Binding-site contacts:
Ligand atom CB contacts residue ARG18 of chain 13.B at 4.2 Å.
Ligand atom CE1 contacts residue ASP12 of chain 13.B at 3.5 Å.
Ligand atom CB contacts residue THR17 of chain 13.B at 4.0 Å.
Ligand atom CD2 contacts residue ASP106 of chain 13.B at 4.1 Å.
Ligand atom N contacts residue ILE14 of chain 13.B at 3.0 Å (h-bond).
Ligand atom CA contacts residue ARG18 of chain 13.B at 3.8 Å.
Ligand atom CA contacts residue ASP12 of chain 13.B at 3.7 Å.
Ligand atom CD1 contacts residue ASP12 of chain 13.B at 3.8 Å.
Ligand atom C contacts residue ILE14 of chain 13.B at 4.2 Å (hydrophobic).
Ligand atom N contacts residue ILE14 of chain 13.B at 3.5 Å.
Ligand atom C contacts residue THR16 of chain 13.B at 3.7 Å.
Ligand atom C contacts residue ILE14 of chain 13.B at 3.6 Å (hydrophobic).
Ligand atom CB contacts residue ILE14 of chain 13.B at 4.1 Å (hydrophobic).
Ligand atom O contacts residue ILE14 of chain 13.B at 3.5 Å (h-bond).
Ligand atom CB contacts residue LEU15 of chain 13.B at 4.1 Å (hydrophobic).
Ligand atom CD1 contacts residue TYR34 of chain 13.B at 3.0 Å (hydrophobic).
Ligand atom C contacts residue THR16 of chain 13.B at 4.2 Å.
Ligand atom CG contacts residue THR16 of chain 13.B at 4.0 Å.
Ligand atom O contacts residue LEU15 of chain 13.B at 3.5 Å.
Ligand atom CA contacts residue THR16 of chain 13.B at 3.6 Å.
Ligand atom O contacts residue ILE14 of chain 13.B at 3.1 Å.
Ligand atom CG contacts residue ILE14 of chain 13.B at 4.2 Å (hydrophobic).
Ligand atom O contacts residue ARG18 of chain 13.B at 3.6 Å (salt-bridge).
Ligand atom CA contacts residue ILE14 of chain 13.B at 4.0 Å (hydrophobic).
Ligand atom C contacts residue ARG18 of chain 13.B at 3.8 Å.
Ligand atom CA contacts residue ILE14 of chain 13.B at 3.3 Å (hydrophobic).
Ligand atom C contacts residue ILE14 of chain 13.B at 3.4 Å (hydrophobic).
Ligand atom CD2 contacts residue VAL32 of chain 13.B at 3.9 Å (hydrophobic).
Ligand atom O contacts residue THR17 of chain 13.B at 3.8 Å.
Ligand atom CD2 contacts residue THR17 of chain 13.B at 3.7 Å.
Ligand atom C contacts residue ARG18 of chain 13.B at 4.1 Å.
Ligand atom CB contacts residue THR16 of chain 13.B at 4.2 Å.
Ligand atom CD1 contacts residue THR16 of chain 13.B at 3.1 Å.
Ligand atom N contacts residue ASP12 of chain 13.B at 4.1 Å.
Ligand atom N contacts residue THR16 of chain 13.B at 2.9 Å (h-bond).
Ligand atom O contacts residue THR16 of chain 13.B at 3.1 Å (h-bond).
Ligand atom CD1 contacts residue ILE14 of chain 13.B at 3.6 Å (hydrophobic).
Ligand atom CG contacts residue THR17 of chain 13.B at 4.3 Å.
Ligand atom CD2 contacts residue HIS157 of chain 13.B at 3.7 Å.
Ligand atom O contacts residue ARG18 of chain 13.B at 3.0 Å (salt-bridge).

Sequence of chain 13.B:
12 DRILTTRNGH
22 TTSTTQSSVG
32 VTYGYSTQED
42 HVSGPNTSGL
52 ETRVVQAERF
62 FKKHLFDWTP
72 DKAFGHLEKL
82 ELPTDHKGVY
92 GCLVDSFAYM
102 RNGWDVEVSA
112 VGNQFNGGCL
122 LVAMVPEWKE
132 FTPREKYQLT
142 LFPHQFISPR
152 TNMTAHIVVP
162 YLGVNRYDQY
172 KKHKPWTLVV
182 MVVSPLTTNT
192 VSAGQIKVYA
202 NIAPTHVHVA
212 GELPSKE

A protein and the small-molecule ligand that binds it are described below.
Small molecule (SMILES): CC(C)C[C@H](NC(=O)[C@H](C)NC(=O)CNC(=O)[C@@H](N)Cc1ccccc1)C(=O)N[C@@H](CC(C)C)C(=O)N[C@@H](C)C(=O)O